Sequence of chain 1.D:
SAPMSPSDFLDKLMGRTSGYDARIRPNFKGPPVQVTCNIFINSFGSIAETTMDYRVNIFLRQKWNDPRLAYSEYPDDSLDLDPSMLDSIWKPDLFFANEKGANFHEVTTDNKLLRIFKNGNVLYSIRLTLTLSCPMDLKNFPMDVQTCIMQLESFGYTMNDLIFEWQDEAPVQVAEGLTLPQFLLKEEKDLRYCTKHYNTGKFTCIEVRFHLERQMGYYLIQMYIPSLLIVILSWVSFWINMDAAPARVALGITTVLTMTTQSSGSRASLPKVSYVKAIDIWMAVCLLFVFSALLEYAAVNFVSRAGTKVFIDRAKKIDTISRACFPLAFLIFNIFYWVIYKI

Sequence of chain 1.E:
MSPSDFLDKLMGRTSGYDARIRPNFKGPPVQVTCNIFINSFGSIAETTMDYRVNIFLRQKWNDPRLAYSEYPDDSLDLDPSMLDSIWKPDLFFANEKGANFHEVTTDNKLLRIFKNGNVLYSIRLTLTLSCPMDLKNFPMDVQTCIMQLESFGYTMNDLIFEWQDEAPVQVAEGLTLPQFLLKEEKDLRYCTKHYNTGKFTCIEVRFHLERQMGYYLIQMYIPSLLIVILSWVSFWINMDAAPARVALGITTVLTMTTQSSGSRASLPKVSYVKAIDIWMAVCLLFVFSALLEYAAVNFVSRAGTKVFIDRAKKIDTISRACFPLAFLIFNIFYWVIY

This protein binds this small molecule.
Small molecule (SMILES): C[C@H]1[C@H]2C(=O)N(C)c3ccncc3[C@H]2CN1S(=O)(=O)c1ccc2c(c1)OCO2

Binding-site contacts:
Ligand atom C16 contacts residue TYR161 of chain 1.D at 3.3 Å (hydrophobic).
Ligand atom C16 contacts residue ASP84 of chain 1.E at 4.0 Å.
Ligand atom O4 contacts residue ASP84 of chain 1.E at 3.5 Å.
Ligand atom C6 contacts residue LEU83 of chain 1.E at 4.0 Å (hydrophobic).
Ligand atom C14 contacts residue ASP165 of chain 1.D at 3.9 Å.
Ligand atom O4 contacts residue TYR161 of chain 1.D at 3.4 Å.
Ligand atom O3 contacts residue ASP165 of chain 1.D at 3.8 Å.
Ligand atom O1 contacts residue LEU85 of chain 1.E at 3.5 Å.
Ligand atom C15 contacts residue TYR161 of chain 1.D at 3.2 Å (hydrophobic).
Ligand atom C2 contacts residue ASP84 of chain 1.E at 3.2 Å.
Ligand atom O5 contacts residue TYR161 of chain 1.D at 3.5 Å.
Ligand atom C19 contacts residue LEU85 of chain 1.E at 3.9 Å (hydrophobic).
Ligand atom O1 contacts residue LEU14 of chain 1.E at 3.7 Å.
Ligand atom C17 contacts residue ASP86 of chain 1.E at 3.6 Å.
Ligand atom O3 contacts residue ARG29 of chain 1.D at 3.1 Å (salt-bridge).
Ligand atom C13 contacts residue ASP84 of chain 1.E at 3.9 Å.
Ligand atom C12 contacts residue PRO10 of chain 1.E at 3.8 Å (hydrophobic).
Ligand atom C19 contacts residue GLY160 of chain 1.D at 3.2 Å.
Ligand atom N3 contacts residue LEU83 of chain 1.E at 4.0 Å.
Ligand atom O2 contacts residue PHE32 of chain 1.D at 3.5 Å.
Ligand atom C10 contacts residue ASP84 of chain 1.E at 3.4 Å.
Ligand atom O4 contacts residue GLY160 of chain 1.D at 3.4 Å (h-bond).
Ligand atom C17 contacts residue ARG27 of chain 1.D at 3.9 Å.
Ligand atom S1 contacts residue ARG29 of chain 1.D at 4.0 Å.
Ligand atom C13 contacts residue TYR161 of chain 1.D at 3.9 Å (hydrophobic).
Ligand atom O2 contacts residue ARG29 of chain 1.D at 2.8 Å (salt-bridge).
Ligand atom C11 contacts residue PHE32 of chain 1.D at 3.9 Å (hydrophobic).
Ligand atom C5 contacts residue TYR78 of chain 1.E at 3.8 Å (hydrophobic).
Ligand atom C12 contacts residue PHE13 of chain 1.E at 3.5 Å (hydrophobic).
Ligand atom C3 contacts residue LEU85 of chain 1.E at 3.8 Å (hydrophobic).
Ligand atom C14 contacts residue TYR161 of chain 1.D at 3.5 Å (hydrophobic).
Ligand atom O5 contacts residue LEU85 of chain 1.E at 3.6 Å (h-bond).
Ligand atom C19 contacts residue ASP84 of chain 1.E at 3.8 Å.
Ligand atom C15 contacts residue ASP84 of chain 1.E at 3.8 Å.
Ligand atom O2 contacts residue ILE28 of chain 1.D at 3.6 Å.
Ligand atom C14 contacts residue ASP84 of chain 1.E at 3.7 Å.
Ligand atom C9 contacts residue ASP84 of chain 1.E at 3.1 Å.
Ligand atom C11 contacts residue PRO10 of chain 1.E at 3.6 Å (hydrophobic).
Ligand atom C17 contacts residue TYR161 of chain 1.D at 3.4 Å (hydrophobic).
Ligand atom C18 contacts residue ARG27 of chain 1.D at 3.4 Å.